Binding-site contacts:
Ligand atom O3 contacts residue BCN1 of chain 1.CA at 3.3 Å (h-bond).
Ligand atom O6 contacts residue ASN165 of chain 1.C at 3.1 Å (h-bond).
Ligand atom O6 contacts residue BCN1 of chain 1.CA at 3.7 Å.
Ligand atom C1 contacts residue PHE363 of chain 1.C at 3.9 Å (hydrophobic).
Ligand atom C3 contacts residue BCN1 of chain 1.CA at 4.2 Å.
Ligand atom C2 contacts residue BCN1 of chain 1.CA at 3.9 Å.
Ligand atom O2 contacts residue PHE363 of chain 1.C at 3.8 Å.
Ligand atom O1 contacts residue PHE363 of chain 1.C at 3.5 Å (h-bond).
Ligand atom O2 contacts residue GLC2 of chain 1.Q at 3.9 Å.
Ligand atom O2 contacts residue THR366 of chain 1.C at 4.3 Å.
Ligand atom O6 contacts residue TYR163 of chain 1.C at 3.9 Å.
Ligand atom C1 contacts residue BCN1 of chain 1.CA at 3.6 Å.
Ligand atom O1 contacts residue ASN365 of chain 1.C at 3.2 Å.
Ligand atom C6 contacts residue GLU131 of chain 1.C at 4.0 Å.
Ligand atom C1 contacts residue ASN365 of chain 1.C at 3.9 Å.
Ligand atom O3 contacts residue GLC2 of chain 1.Q at 4.1 Å.
Ligand atom C4 contacts residue ASN365 of chain 1.C at 4.3 Å.
Ligand atom C6 contacts residue TYR163 of chain 1.C at 4.2 Å (hydrophobic).
Ligand atom O3 contacts residue ASN165 of chain 1.C at 3.5 Å (h-bond).
Ligand atom O5 contacts residue PHE363 of chain 1.C at 3.9 Å.
Ligand atom C2 contacts residue ASN365 of chain 1.C at 3.9 Å.
Ligand atom C6 contacts residue ASN165 of chain 1.C at 4.2 Å.
Ligand atom O2 contacts residue ASN365 of chain 1.C at 2.6 Å (h-bond).
Ligand atom C2 contacts residue PRO364 of chain 1.C at 4.5 Å (hydrophobic).
Ligand atom O5 contacts residue BCN1 of chain 1.CA at 3.6 Å.
Ligand atom C5 contacts residue BCN1 of chain 1.CA at 4.0 Å.
Ligand atom O2 contacts residue PRO364 of chain 1.C at 3.5 Å (h-bond).
Ligand atom O5 contacts residue ASN365 of chain 1.C at 4.0 Å.
Ligand atom O1 contacts residue PRO364 of chain 1.C at 4.0 Å.
Ligand atom C4 contacts residue BCN1 of chain 1.CA at 4.3 Å.
Ligand atom C2 contacts residue PHE363 of chain 1.C at 3.5 Å (hydrophobic).
Ligand atom C6 contacts residue BCN1 of chain 1.CA at 3.0 Å.
Ligand atom C5 contacts residue GLU131 of chain 1.C at 4.2 Å.
Ligand atom C5 contacts residue PHE363 of chain 1.C at 4.2 Å (hydrophobic).
Ligand atom O4 contacts residue ASN365 of chain 1.C at 3.0 Å (h-bond).
Ligand atom C6 contacts residue HIS129 of chain 1.C at 4.2 Å.

Sequence of chain 1.C:
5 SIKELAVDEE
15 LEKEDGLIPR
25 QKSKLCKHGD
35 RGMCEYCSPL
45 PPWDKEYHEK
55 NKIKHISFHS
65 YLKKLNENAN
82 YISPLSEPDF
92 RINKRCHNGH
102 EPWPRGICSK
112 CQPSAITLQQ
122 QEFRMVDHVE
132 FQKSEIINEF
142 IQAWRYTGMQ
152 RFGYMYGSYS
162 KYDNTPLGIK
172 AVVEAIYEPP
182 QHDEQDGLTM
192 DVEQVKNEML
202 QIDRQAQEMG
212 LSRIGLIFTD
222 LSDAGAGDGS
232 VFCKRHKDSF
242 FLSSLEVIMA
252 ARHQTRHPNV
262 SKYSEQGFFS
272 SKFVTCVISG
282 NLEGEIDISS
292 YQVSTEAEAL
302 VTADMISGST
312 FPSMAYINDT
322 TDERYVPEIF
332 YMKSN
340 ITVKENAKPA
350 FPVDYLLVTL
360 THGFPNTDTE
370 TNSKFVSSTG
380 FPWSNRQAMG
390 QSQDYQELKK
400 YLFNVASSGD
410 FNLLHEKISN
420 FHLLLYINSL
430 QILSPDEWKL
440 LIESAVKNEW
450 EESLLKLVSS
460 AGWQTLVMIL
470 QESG

The protein below binds the small molecule below.
Small molecule (SMILES): OC[C@H]1O[C@H](O[C@H]2O[C@H](CO)[C@@H](O)[C@H](O)[C@H]2O)[C@H](O)[C@@H](O)[C@@H]1O